This small molecule binds to this protein.
Small molecule (SMILES): Nc1ncnc2c1ncn2[C@H]1C[C@H](O)[C@@H](COP(=O)(O)O)O1

Sequence of chain 1.G:
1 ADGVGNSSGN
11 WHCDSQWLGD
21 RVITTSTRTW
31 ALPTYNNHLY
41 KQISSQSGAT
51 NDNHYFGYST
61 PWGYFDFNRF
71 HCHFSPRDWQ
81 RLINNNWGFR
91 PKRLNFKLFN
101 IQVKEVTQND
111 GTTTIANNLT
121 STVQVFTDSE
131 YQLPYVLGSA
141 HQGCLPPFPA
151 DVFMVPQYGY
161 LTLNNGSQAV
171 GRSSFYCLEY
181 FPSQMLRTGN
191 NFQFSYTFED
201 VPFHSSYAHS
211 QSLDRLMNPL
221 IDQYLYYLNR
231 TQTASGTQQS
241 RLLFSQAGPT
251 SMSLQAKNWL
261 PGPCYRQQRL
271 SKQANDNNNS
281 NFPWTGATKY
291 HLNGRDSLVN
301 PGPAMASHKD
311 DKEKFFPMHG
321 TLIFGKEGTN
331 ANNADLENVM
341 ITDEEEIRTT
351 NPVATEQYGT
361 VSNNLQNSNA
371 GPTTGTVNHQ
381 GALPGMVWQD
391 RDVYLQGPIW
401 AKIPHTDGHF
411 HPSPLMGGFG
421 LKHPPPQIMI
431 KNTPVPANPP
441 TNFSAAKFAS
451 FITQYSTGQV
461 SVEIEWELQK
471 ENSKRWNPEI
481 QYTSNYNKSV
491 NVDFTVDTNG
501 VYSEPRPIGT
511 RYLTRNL

Sequence of chain 1.A:
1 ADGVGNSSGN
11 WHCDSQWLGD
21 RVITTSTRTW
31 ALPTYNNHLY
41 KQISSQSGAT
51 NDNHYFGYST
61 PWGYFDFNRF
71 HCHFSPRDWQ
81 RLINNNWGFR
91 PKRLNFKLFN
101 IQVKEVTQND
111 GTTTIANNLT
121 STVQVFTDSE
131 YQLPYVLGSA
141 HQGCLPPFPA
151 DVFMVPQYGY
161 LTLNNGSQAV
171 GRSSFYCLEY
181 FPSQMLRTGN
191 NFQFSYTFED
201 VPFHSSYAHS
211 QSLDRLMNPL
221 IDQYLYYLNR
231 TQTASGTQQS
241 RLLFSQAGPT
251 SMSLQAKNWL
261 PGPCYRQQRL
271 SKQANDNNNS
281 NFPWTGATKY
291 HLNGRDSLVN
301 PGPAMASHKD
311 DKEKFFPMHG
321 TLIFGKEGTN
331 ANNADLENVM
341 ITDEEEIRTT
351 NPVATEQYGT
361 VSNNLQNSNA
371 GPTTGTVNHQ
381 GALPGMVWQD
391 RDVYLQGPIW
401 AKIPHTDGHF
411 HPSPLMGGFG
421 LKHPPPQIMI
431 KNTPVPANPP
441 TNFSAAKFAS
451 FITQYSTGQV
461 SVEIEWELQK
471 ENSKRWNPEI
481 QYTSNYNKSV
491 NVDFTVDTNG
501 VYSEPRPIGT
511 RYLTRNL

Binding-site contacts:
Ligand atom N1 contacts residue PRO202 of chain 1.A at 4.0 Å.
Ligand atom N9 contacts residue HIS411 of chain 1.A at 4.5 Å.
Ligand atom O4' contacts residue PRO202 of chain 1.A at 4.4 Å.
Ligand atom N3 contacts residue PRO412 of chain 1.A at 4.0 Å.
Ligand atom N6 contacts residue PRO412 of chain 1.A at 3.6 Å.
Ligand atom N1 contacts residue PRO412 of chain 1.A at 3.7 Å.
Ligand atom C6 contacts residue GLY420 of chain 1.A at 4.3 Å.
Ligand atom C8 contacts residue HIS411 of chain 1.A at 3.4 Å.
Ligand atom N1 contacts residue VAL201 of chain 1.A at 4.0 Å.
Ligand atom C8 contacts residue PRO202 of chain 1.A at 4.4 Å (hydrophobic).
Ligand atom C6 contacts residue PRO412 of chain 1.A at 3.6 Å (hydrophobic).
Ligand atom N7 contacts residue SER413 of chain 1.A at 4.3 Å.
Ligand atom N6 contacts residue GLY420 of chain 1.A at 3.6 Å.
Ligand atom C5 contacts residue PRO202 of chain 1.A at 3.9 Å (hydrophobic).
Ligand atom N9 contacts residue PRO202 of chain 1.A at 4.3 Å.
Ligand atom N7 contacts residue HIS411 of chain 1.A at 3.7 Å.
Ligand atom C2 contacts residue GLY420 of chain 1.A at 3.8 Å.
Ligand atom N9 contacts residue PRO412 of chain 1.A at 4.4 Å.
Ligand atom C6 contacts residue PRO202 of chain 1.A at 4.0 Å (hydrophobic).
Ligand atom C2' contacts residue HIS411 of chain 1.A at 4.3 Å.
Ligand atom O3' contacts residue HIS409 of chain 1.G at 4.4 Å.
Ligand atom C4 contacts residue PRO202 of chain 1.A at 4.0 Å (hydrophobic).
Ligand atom N3 contacts residue PRO202 of chain 1.A at 4.2 Å.
Ligand atom C6 contacts residue SER413 of chain 1.A at 4.4 Å.
Ligand atom C6 contacts residue VAL201 of chain 1.A at 4.5 Å (hydrophobic).
Ligand atom C4 contacts residue PRO412 of chain 1.A at 4.1 Å (hydrophobic).
Ligand atom C5' contacts residue PRO202 of chain 1.A at 4.2 Å (hydrophobic).
Ligand atom C2 contacts residue PRO412 of chain 1.A at 4.2 Å (hydrophobic).
Ligand atom N7 contacts residue PRO202 of chain 1.A at 4.2 Å.
Ligand atom N1 contacts residue GLY420 of chain 1.A at 3.2 Å (h-bond).
Ligand atom N6 contacts residue SER413 of chain 1.A at 3.6 Å.
Ligand atom O3P contacts residue PRO202 of chain 1.A at 4.1 Å.
Ligand atom C5 contacts residue PRO412 of chain 1.A at 4.1 Å (hydrophobic).
Ligand atom P contacts residue PRO202 of chain 1.A at 4.4 Å.
Ligand atom O5' contacts residue PRO202 of chain 1.A at 4.1 Å.
Ligand atom C2 contacts residue PRO202 of chain 1.A at 4.0 Å (hydrophobic).
Ligand atom N6 contacts residue VAL201 of chain 1.A at 4.5 Å.
Ligand atom O1P contacts residue PRO202 of chain 1.A at 4.1 Å.